This protein binds this small molecule.
Small molecule (SMILES): CC(=O)N[C@H]1[C@H](O[C@H]2[C@H](O)[C@@H](NC(C)=O)CO[C@@H]2CO)O[C@H](CO)[C@@H](O)[C@@H]1O

Binding-site contacts:
Ligand atom N2 contacts residue PHE3 of chain 4.A at 2.8 Å (h-bond).
Ligand atom C3 contacts residue ASN5 of chain 4.A at 3.8 Å.
Ligand atom C3 contacts residue ASP2 of chain 4.A at 4.1 Å.
Ligand atom O5 contacts residue ASP2 of chain 4.A at 3.7 Å.
Ligand atom C8 contacts residue ASP2 of chain 4.A at 3.4 Å.
Ligand atom C4 contacts residue ASN5 of chain 4.A at 4.3 Å.
Ligand atom C7 contacts residue PHE3 of chain 4.A at 3.5 Å (hydrophobic).
Ligand atom C5 contacts residue ASN154 of chain 4.A at 3.4 Å.
Ligand atom C8 contacts residue PHE3 of chain 4.A at 3.4 Å (hydrophobic).
Ligand atom C7 contacts residue ASP2 of chain 4.A at 3.6 Å.
Ligand atom C1 contacts residue PHE3 of chain 4.A at 4.0 Å (hydrophobic).
Ligand atom C1 contacts residue ASN154 of chain 4.A at 4.0 Å.
Ligand atom C2 contacts residue PHE3 of chain 4.A at 3.9 Å (hydrophobic).
Ligand atom C1 contacts residue ASN5 of chain 4.A at 1.4 Å.
Ligand atom O5 contacts residue ASN5 of chain 4.A at 2.4 Å (h-bond).
Ligand atom C5 contacts residue ASN5 of chain 4.A at 3.6 Å.
Ligand atom C2 contacts residue ASN5 of chain 4.A at 2.5 Å.
Ligand atom N2 contacts residue ASN5 of chain 4.A at 2.9 Å (h-bond).
Ligand atom N2 contacts residue ASP2 of chain 4.A at 3.7 Å.
Ligand atom O5 contacts residue ASN154 of chain 4.A at 3.9 Å.
Ligand atom O7 contacts residue ASP2 of chain 4.A at 4.3 Å.
Ligand atom C7 contacts residue ASN5 of chain 4.A at 3.8 Å.
Ligand atom C3 contacts residue PHE3 of chain 4.A at 4.4 Å (hydrophobic).
Ligand atom C6 contacts residue ASP2 of chain 4.A at 4.1 Å.
Ligand atom O6 contacts residue ASP2 of chain 4.A at 2.9 Å (salt-bridge).
Ligand atom O7 contacts residue ASN5 of chain 4.A at 4.1 Å.
Ligand atom O3 contacts residue ASP2 of chain 4.A at 3.2 Å.
Ligand atom C6 contacts residue ASN154 of chain 4.A at 3.7 Å.
Ligand atom C5 contacts residue ASP2 of chain 4.A at 4.5 Å.

Sequence of chain 4.A:
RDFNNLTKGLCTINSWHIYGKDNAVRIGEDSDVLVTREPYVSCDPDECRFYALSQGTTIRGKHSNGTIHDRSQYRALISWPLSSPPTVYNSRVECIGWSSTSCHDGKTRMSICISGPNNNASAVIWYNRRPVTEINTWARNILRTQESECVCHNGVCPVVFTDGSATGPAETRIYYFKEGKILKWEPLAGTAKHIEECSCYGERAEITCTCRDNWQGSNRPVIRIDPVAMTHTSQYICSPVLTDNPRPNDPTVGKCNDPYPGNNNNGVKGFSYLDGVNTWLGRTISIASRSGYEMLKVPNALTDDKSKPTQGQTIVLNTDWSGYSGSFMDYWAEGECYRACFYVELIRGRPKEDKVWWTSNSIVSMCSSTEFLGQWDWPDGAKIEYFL